A protein and the small-molecule ligand that binds it are described below.
Small molecule (SMILES): [H]/N=C(/N)c1cccc(C(=O)N[C@@H](C(=O)N2CCC(C(=O)c3ccccc3)CC2)c2ccccc2)c1

Sequence of chain 1.A:
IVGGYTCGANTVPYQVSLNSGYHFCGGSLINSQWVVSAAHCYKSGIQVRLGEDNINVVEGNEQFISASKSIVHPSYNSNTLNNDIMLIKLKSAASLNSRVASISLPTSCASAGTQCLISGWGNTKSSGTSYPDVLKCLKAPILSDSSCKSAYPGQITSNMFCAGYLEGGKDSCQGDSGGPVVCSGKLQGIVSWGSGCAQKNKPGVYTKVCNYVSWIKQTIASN

Binding-site contacts:
Ligand atom C21 contacts residue GLY194 of chain 1.A at 3.6 Å.
Ligand atom C24 contacts residue ASN79 of chain 1.A at 2.8 Å.
Ligand atom C15 contacts residue GLN174 of chain 1.A at 3.7 Å.
Ligand atom N1 contacts residue SER172 of chain 1.A at 2.9 Å (h-bond).
Ligand atom O contacts residue SER195 of chain 1.A at 3.6 Å.
Ligand atom O1 contacts residue GLN174 of chain 1.A at 2.9 Å (h-bond).
Ligand atom C27 contacts residue TRP193 of chain 1.A at 3.2 Å (hydrophobic).
Ligand atom C6 contacts residue GLY194 of chain 1.A at 3.3 Å.
Ligand atom C9 contacts residue ASP171 of chain 1.A at 3.5 Å.
Ligand atom N1 contacts residue GLY204 of chain 1.A at 3.4 Å.
Ligand atom C16 contacts residue GLY194 of chain 1.A at 3.4 Å.
Ligand atom N2 contacts residue GLY196 of chain 1.A at 2.8 Å (h-bond).
Ligand atom C23 contacts residue ASN79 of chain 1.A at 3.4 Å.
Ligand atom C26 contacts residue TRP193 of chain 1.A at 3.4 Å (hydrophobic).
Ligand atom C10 contacts residue GLN174 of chain 1.A at 3.5 Å.
Ligand atom N2 contacts residue CYS197 of chain 1.A at 3.6 Å.
Ligand atom C25 contacts residue THR80 of chain 1.A at 3.1 Å.
Ligand atom C24 contacts residue THR80 of chain 1.A at 3.6 Å.
Ligand atom C4 contacts residue GLY196 of chain 1.A at 3.4 Å.
Ligand atom N contacts residue GLY196 of chain 1.A at 3.5 Å (h-bond).
Ligand atom C8 contacts residue GLN174 of chain 1.A at 3.3 Å.
Ligand atom N2 contacts residue ASP171 of chain 1.A at 2.9 Å (salt-bridge).
Ligand atom N3 contacts residue GLY194 of chain 1.A at 3.4 Å (h-bond).
Ligand atom O contacts residue GLY196 of chain 1.A at 2.6 Å (h-bond).
Ligand atom C11 contacts residue GLN174 of chain 1.A at 2.9 Å.
Ligand atom C26 contacts residue GLN155 of chain 1.A at 3.4 Å.
Ligand atom N2 contacts residue SER172 of chain 1.A at 3.4 Å (h-bond).
Ligand atom C11 contacts residue CYS197 of chain 1.A at 3.7 Å (hydrophobic).
Ligand atom C14 contacts residue GLN174 of chain 1.A at 3.7 Å.
Ligand atom C11 contacts residue GLY196 of chain 1.A at 3.4 Å.
Ligand atom C12 contacts residue GLN174 of chain 1.A at 3.1 Å.
Ligand atom C4 contacts residue GLY194 of chain 1.A at 3.5 Å.
Ligand atom N contacts residue GLY194 of chain 1.A at 2.9 Å (h-bond).
Ligand atom C3 contacts residue GLY194 of chain 1.A at 3.7 Å.
Ligand atom C contacts residue CYS173 of chain 1.A at 3.7 Å (hydrophobic).
Ligand atom C6 contacts residue GLY196 of chain 1.A at 3.3 Å.
Ligand atom C7 contacts residue GLY194 of chain 1.A at 3.6 Å.
Ligand atom N1 contacts residue ASP171 of chain 1.A at 2.8 Å (salt-bridge).
Ligand atom C contacts residue SER177 of chain 1.A at 3.8 Å.
Ligand atom C9 contacts residue SER172 of chain 1.A at 3.4 Å.